Sequence of chain 1.A:
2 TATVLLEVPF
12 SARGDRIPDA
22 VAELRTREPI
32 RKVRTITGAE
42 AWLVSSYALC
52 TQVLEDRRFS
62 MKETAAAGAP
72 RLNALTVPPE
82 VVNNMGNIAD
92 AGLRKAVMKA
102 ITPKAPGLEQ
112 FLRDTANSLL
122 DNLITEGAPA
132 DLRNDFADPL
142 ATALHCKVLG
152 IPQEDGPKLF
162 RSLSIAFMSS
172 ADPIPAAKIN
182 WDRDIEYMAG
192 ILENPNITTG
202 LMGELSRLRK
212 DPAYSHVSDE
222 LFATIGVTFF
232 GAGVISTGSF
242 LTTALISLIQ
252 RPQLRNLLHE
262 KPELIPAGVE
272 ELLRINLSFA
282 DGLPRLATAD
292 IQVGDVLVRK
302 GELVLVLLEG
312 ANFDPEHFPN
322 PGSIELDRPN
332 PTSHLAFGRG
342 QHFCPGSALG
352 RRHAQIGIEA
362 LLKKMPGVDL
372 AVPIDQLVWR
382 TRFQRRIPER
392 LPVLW

Binding-site contacts:
Ligand atom CAK contacts residue ARG386 of chain 1.A at 4.1 Å.
Ligand atom NAA contacts residue ARG386 of chain 1.A at 4.4 Å.
Ligand atom NAM contacts residue HEM1 of chain 1.B at 3.8 Å.
Ligand atom NAI contacts residue HEM1 of chain 1.B at 3.5 Å.
Ligand atom CAK contacts residue HEM1 of chain 1.B at 3.1 Å.
Ligand atom CAF contacts residue HEM1 of chain 1.B at 3.6 Å.
Ligand atom CAC contacts residue PHE280 of chain 1.A at 3.6 Å (hydrophobic).
Ligand atom NAM contacts residue ALA233 of chain 1.A at 4.4 Å.
Ligand atom CAE contacts residue ASN85 of chain 1.A at 4.0 Å.
Ligand atom NAJ contacts residue ALA233 of chain 1.A at 3.4 Å.
Ligand atom NAI contacts residue ASN85 of chain 1.A at 3.1 Å (h-bond).
Ligand atom NAJ contacts residue HEM1 of chain 1.B at 4.4 Å.
Ligand atom NAA contacts residue HEM1 of chain 1.B at 2.2 Å.
Ligand atom NAA contacts residue ALA233 of chain 1.A at 4.0 Å.
Ligand atom CAB contacts residue HEM1 of chain 1.B at 3.7 Å.
Ligand atom CAB contacts residue ARG386 of chain 1.A at 4.0 Å.
Ligand atom CAL contacts residue HEM1 of chain 1.B at 3.6 Å.
Ligand atom CAC contacts residue SER237 of chain 1.A at 4.1 Å.
Ligand atom CAB contacts residue PHE280 of chain 1.A at 3.7 Å (hydrophobic).
Ligand atom NAA contacts residue SER237 of chain 1.A at 3.1 Å (h-bond).
Ligand atom CAE contacts residue ALA233 of chain 1.A at 3.6 Å (hydrophobic).
Ligand atom CAH contacts residue HEM1 of chain 1.B at 3.9 Å.
Ligand atom CAE contacts residue THR229 of chain 1.A at 3.8 Å.
Ligand atom CAK contacts residue ALA233 of chain 1.A at 4.2 Å (hydrophobic).
Ligand atom CAK contacts residue SER237 of chain 1.A at 3.9 Å.
Ligand atom NAA contacts residue CYS345 of chain 1.A at 4.5 Å.
Ligand atom CAC contacts residue HEM1 of chain 1.B at 3.0 Å.
Ligand atom CAG contacts residue ALA233 of chain 1.A at 3.8 Å (hydrophobic).
Ligand atom NAI contacts residue THR229 of chain 1.A at 4.2 Å.
Ligand atom CAD contacts residue HEM1 of chain 1.B at 3.9 Å.
Ligand atom CAE contacts residue HEM1 of chain 1.B at 4.0 Å.
Ligand atom CAC contacts residue ARG386 of chain 1.A at 3.5 Å.
Ligand atom CAF contacts residue ASN85 of chain 1.A at 4.1 Å.
Ligand atom CAG contacts residue HEM1 of chain 1.B at 3.0 Å.

A small-molecule ligand and the protein it binds are described below.
Small molecule (SMILES): Nc1cccc(Cn2cncn2)c1